Sequence of chain 32.A:
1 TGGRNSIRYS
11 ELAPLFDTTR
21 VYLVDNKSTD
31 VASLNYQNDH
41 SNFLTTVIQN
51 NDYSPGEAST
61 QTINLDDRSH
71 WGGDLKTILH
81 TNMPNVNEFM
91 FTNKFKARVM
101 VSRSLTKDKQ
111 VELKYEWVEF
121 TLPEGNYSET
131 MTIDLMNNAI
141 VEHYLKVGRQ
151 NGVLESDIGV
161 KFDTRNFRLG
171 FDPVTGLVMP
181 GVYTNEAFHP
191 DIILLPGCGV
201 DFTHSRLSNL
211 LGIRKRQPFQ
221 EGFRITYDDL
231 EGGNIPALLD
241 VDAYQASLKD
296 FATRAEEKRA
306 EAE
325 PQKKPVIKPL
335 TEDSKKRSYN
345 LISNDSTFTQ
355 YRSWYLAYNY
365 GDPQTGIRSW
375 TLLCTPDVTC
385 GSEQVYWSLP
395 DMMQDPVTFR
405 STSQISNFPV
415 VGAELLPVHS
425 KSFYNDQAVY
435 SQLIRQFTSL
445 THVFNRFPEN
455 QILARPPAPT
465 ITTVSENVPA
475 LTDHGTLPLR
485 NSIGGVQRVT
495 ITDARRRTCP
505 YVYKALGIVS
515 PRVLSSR

This small molecule binds to this protein.
Small molecule (SMILES): CCCCCCCCCCCC[N+](C)(C)CCCS(=O)(=O)O

Binding-site contacts:
Ligand atom C13 contacts residue ARG224 of chain 32.A at 4.1 Å.
Ligand atom O1S contacts residue ASP228 of chain 32.A at 3.6 Å.
Ligand atom C15 contacts residue ARG224 of chain 32.A at 3.3 Å.
Ligand atom O3S contacts residue THR226 of chain 32.A at 4.0 Å.
Ligand atom C3 contacts residue ARG98 of chain 32.A at 3.2 Å.
Ligand atom C2 contacts residue ARG224 of chain 32.A at 3.8 Å.
Ligand atom C14 contacts residue ARG224 of chain 32.A at 4.5 Å.
Ligand atom C2 contacts residue ARG98 of chain 32.A at 3.4 Å.
Ligand atom N1 contacts residue ARG224 of chain 32.A at 4.2 Å.
Ligand atom N1 contacts residue ARG98 of chain 32.A at 4.3 Å.
Ligand atom C3 contacts residue TRP117 of chain 32.A at 3.5 Å (hydrophobic).
Ligand atom S1 contacts residue ARG98 of chain 32.A at 4.4 Å.
Ligand atom C16 contacts residue ARG224 of chain 32.A at 4.0 Å.
Ligand atom C15 contacts residue TRP117 of chain 32.A at 4.2 Å (hydrophobic).
Ligand atom C3 contacts residue ARG224 of chain 32.A at 3.5 Å.
Ligand atom O1S contacts residue THR226 of chain 32.A at 4.3 Å.
Ligand atom N1 contacts residue TRP117 of chain 32.A at 4.1 Å.
Ligand atom C1 contacts residue ARG224 of chain 32.A at 3.8 Å.
Ligand atom C16 contacts residue TRP117 of chain 32.A at 3.7 Å (hydrophobic).
Ligand atom O1S contacts residue ARG98 of chain 32.A at 3.6 Å.
Ligand atom C1 contacts residue ARG98 of chain 32.A at 3.2 Å.